The small molecule below binds the protein below.
Small molecule (SMILES): CC(=O)N[C@H]1[C@H](OC[C@H]2OC[C@H](NC(C)=O)[C@@H](O)[C@@H]2O)O[C@H](CO)[C@@H](O[C@@H]2O[C@H](CO)[C@@H](O)[C@H](O)[C@@H]2O)[C@@H]1O

Binding-site contacts:
Ligand atom C8 contacts residue PRO209 of chain 1.C at 4.2 Å (hydrophobic).
Ligand atom N2 contacts residue ARG213 of chain 1.C at 4.5 Å.
Ligand atom C8 contacts residue GLN202 of chain 1.C at 3.0 Å.
Ligand atom O7 contacts residue ARG213 of chain 1.C at 2.6 Å (salt-bridge).
Ligand atom C2 contacts residue ASN201 of chain 1.C at 2.5 Å.
Ligand atom C1 contacts residue ASN201 of chain 1.C at 1.4 Å.
Ligand atom C8 contacts residue ARG213 of chain 1.C at 3.3 Å.
Ligand atom C7 contacts residue GLN202 of chain 1.C at 4.0 Å.
Ligand atom C7 contacts residue GLN210 of chain 1.C at 4.3 Å.
Ligand atom O7 contacts residue GLN202 of chain 1.C at 4.0 Å.
Ligand atom C5 contacts residue ASN201 of chain 1.C at 3.6 Å.
Ligand atom C4 contacts residue ASN201 of chain 1.C at 4.2 Å.
Ligand atom N2 contacts residue ASN201 of chain 1.C at 3.0 Å (h-bond).
Ligand atom O5 contacts residue ASN201 of chain 1.C at 2.4 Å (h-bond).
Ligand atom C6 contacts residue ASN201 of chain 1.C at 4.5 Å.
Ligand atom C8 contacts residue GLN210 of chain 1.C at 3.7 Å.
Ligand atom O7 contacts residue ASN201 of chain 1.C at 3.4 Å (h-bond).
Ligand atom O7 contacts residue PRO200 of chain 1.C at 4.0 Å.
Ligand atom C7 contacts residue ARG213 of chain 1.C at 3.2 Å.
Ligand atom C7 contacts residue ASN201 of chain 1.C at 3.5 Å.
Ligand atom C3 contacts residue ASN201 of chain 1.C at 3.8 Å.

Sequence of chain 1.C:
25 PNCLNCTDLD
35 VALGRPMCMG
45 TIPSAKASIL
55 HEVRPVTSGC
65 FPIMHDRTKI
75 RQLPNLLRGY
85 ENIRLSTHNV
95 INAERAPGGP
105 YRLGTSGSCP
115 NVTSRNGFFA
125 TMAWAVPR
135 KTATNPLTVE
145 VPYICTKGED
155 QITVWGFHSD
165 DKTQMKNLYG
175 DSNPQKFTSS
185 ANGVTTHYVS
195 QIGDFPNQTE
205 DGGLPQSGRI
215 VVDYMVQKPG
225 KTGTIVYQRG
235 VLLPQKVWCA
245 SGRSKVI